Sequence of chain 1.Q:
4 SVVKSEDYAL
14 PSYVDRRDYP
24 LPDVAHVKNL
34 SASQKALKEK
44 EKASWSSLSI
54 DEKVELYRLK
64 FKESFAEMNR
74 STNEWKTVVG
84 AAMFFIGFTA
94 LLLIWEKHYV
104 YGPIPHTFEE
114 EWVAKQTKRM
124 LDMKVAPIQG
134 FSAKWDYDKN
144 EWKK

This protein binds this small molecule.
Small molecule (SMILES): CCCCCCCCCCO[C@@H]1O[C@H](CO)[C@@H](O[C@H]2O[C@H](CO)[C@@H](O)[C@H](O)[C@H]2O)[C@H](O)[C@H]1O

Sequence of chain 1.Z:
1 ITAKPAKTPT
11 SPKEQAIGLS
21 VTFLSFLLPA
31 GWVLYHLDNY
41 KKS

Sequence of chain 1.N:
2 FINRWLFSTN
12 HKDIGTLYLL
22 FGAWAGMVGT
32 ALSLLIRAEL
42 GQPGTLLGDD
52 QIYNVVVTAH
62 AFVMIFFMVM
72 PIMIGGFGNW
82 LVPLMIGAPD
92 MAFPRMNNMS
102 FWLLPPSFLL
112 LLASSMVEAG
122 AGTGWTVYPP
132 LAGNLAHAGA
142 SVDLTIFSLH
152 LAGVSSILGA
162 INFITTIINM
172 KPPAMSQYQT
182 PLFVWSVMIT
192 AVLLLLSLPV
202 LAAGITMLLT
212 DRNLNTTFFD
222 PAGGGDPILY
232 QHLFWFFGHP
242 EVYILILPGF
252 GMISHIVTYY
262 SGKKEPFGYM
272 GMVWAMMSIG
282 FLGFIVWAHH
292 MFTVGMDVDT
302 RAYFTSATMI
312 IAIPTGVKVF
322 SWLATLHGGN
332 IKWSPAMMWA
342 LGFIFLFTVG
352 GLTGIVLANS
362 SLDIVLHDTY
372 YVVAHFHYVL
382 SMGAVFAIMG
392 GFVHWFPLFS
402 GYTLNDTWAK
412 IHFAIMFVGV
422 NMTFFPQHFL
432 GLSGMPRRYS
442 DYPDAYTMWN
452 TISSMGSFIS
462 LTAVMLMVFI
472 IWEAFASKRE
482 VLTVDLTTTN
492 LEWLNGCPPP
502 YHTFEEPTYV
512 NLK

Sequence of chain 1.Y:
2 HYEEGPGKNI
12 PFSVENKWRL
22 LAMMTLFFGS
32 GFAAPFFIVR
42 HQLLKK

Binding-site contacts:
Ligand atom O6 contacts residue TYR102 of chain 1.Q at 4.1 Å.
Ligand atom C25 contacts residue LEU95 of chain 1.Q at 3.7 Å (hydrophobic).
Ligand atom O1 contacts residue TYR35 of chain 1.Z at 3.2 Å.
Ligand atom O16 contacts residue TRP98 of chain 1.Q at 3.9 Å.
Ligand atom O49 contacts residue TRP32 of chain 1.Z at 3.9 Å.
Ligand atom C43 contacts residue PHE459 of chain 1.N at 3.8 Å (hydrophobic).
Ligand atom C6 contacts residue TRP98 of chain 1.Q at 3.8 Å (hydrophobic).
Ligand atom C40 contacts residue ALA30 of chain 1.Z at 4.0 Å (hydrophobic).
Ligand atom C10 contacts residue TYR35 of chain 1.Z at 3.9 Å (hydrophobic).
Ligand atom C19 contacts residue LEU27 of chain 1.Z at 3.4 Å (hydrophobic).
Ligand atom C37 contacts residue ALA30 of chain 1.Z at 3.9 Å (hydrophobic).
Ligand atom C1 contacts residue LEU28 of chain 1.Z at 3.9 Å (hydrophobic).
Ligand atom O61 contacts residue TYR102 of chain 1.Q at 3.8 Å.
Ligand atom O55 contacts residue TRP32 of chain 1.Z at 3.3 Å.
Ligand atom O61 contacts residue TRP98 of chain 1.Q at 3.1 Å (h-bond).
Ligand atom C9 contacts residue TYR35 of chain 1.Z at 3.7 Å (hydrophobic).
Ligand atom C57 contacts residue TRP98 of chain 1.Q at 3.6 Å (hydrophobic).
Ligand atom O16 contacts residue LEU28 of chain 1.Z at 3.8 Å.
Ligand atom C34 contacts residue PHE459 of chain 1.N at 3.9 Å (hydrophobic).
Ligand atom O49 contacts residue LEU28 of chain 1.Z at 3.2 Å (h-bond).
Ligand atom O16 contacts residue GLY31 of chain 1.Z at 3.9 Å.
Ligand atom C57 contacts residue TYR102 of chain 1.Q at 4.0 Å (hydrophobic).
Ligand atom C25 contacts residue TRP98 of chain 1.Q at 3.9 Å (hydrophobic).
Ligand atom C31 contacts residue TRP98 of chain 1.Q at 3.7 Å (hydrophobic).
Ligand atom C37 contacts residue LEU34 of chain 1.Z at 3.9 Å (hydrophobic).
Ligand atom C1 contacts residue GLY31 of chain 1.Z at 3.7 Å.
Ligand atom C4 contacts residue TRP98 of chain 1.Q at 3.9 Å (hydrophobic).
Ligand atom C28 contacts residue TRP98 of chain 1.Q at 3.8 Å (hydrophobic).
Ligand atom O6 contacts residue TYR35 of chain 1.Z at 3.4 Å (h-bond).
Ligand atom C22 contacts residue TRP98 of chain 1.Q at 3.4 Å (hydrophobic).
Ligand atom C28 contacts residue LEU27 of chain 1.Z at 3.8 Å (hydrophobic).
Ligand atom C43 contacts residue LEU35 of chain 1.N at 4.0 Å (hydrophobic).
Ligand atom O3 contacts residue TYR35 of chain 1.Z at 3.9 Å.
Ligand atom C28 contacts residue GLY31 of chain 1.Z at 4.0 Å.
Ligand atom C18 contacts residue LEU28 of chain 1.Z at 4.0 Å (hydrophobic).
Ligand atom C34 contacts residue LEU27 of chain 1.Z at 3.9 Å (hydrophobic).
Ligand atom O3 contacts residue HIS36 of chain 1.Z at 3.5 Å.
Ligand atom C1 contacts residue TRP32 of chain 1.Z at 3.5 Å (hydrophobic).
Ligand atom O5 contacts residue TRP98 of chain 1.Q at 3.4 Å.
Ligand atom C18 contacts residue TRP98 of chain 1.Q at 4.0 Å (hydrophobic).